The protein below binds the small molecule below.
Small molecule (SMILES): Oc1cc(Cl)ccc1Oc1ccc(Cl)cc1Cl

Binding-site contacts:
Ligand atom C3 contacts residue SER201 of chain 1.B at 3.5 Å.
Ligand atom C8 contacts residue NAP1 of chain 1.G at 3.3 Å.
Ligand atom C4 contacts residue NAP1 of chain 1.G at 4.0 Å.
Ligand atom C13 contacts residue ALA202 of chain 1.B at 3.7 Å (hydrophobic).
Ligand atom C12 contacts residue NAP1 of chain 1.G at 3.0 Å.
Ligand atom C12 contacts residue ALA202 of chain 1.B at 4.0 Å (hydrophobic).
Ligand atom C2 contacts residue MET164 of chain 1.B at 3.4 Å (hydrophobic).
Ligand atom C6 contacts residue SER201 of chain 1.B at 4.1 Å.
Ligand atom O7 contacts residue NAP1 of chain 1.G at 3.1 Å.
Ligand atom CL16 contacts residue LYS168 of chain 1.B at 3.5 Å.
Ligand atom O17 contacts residue TYR161 of chain 1.B at 3.8 Å.
Ligand atom CL15 contacts residue TYR151 of chain 1.B at 3.3 Å.
Ligand atom C1 contacts residue MET164 of chain 1.B at 3.7 Å (hydrophobic).
Ligand atom CL14 contacts residue LEU106 of chain 1.B at 3.9 Å.
Ligand atom CL16 contacts residue TYR151 of chain 1.B at 3.9 Å.
Ligand atom C4 contacts residue ALA99 of chain 1.B at 4.0 Å (hydrophobic).
Ligand atom CL14 contacts residue PHE100 of chain 1.B at 3.8 Å.
Ligand atom CL15 contacts residue PRO196 of chain 1.B at 4.0 Å.
Ligand atom C10 contacts residue NAP1 of chain 1.G at 2.9 Å.
Ligand atom CL14 contacts residue MET164 of chain 1.B at 3.7 Å.
Ligand atom C10 contacts residue TYR161 of chain 1.B at 3.6 Å (hydrophobic).
Ligand atom C12 contacts residue PHE208 of chain 1.B at 4.0 Å (hydrophobic).
Ligand atom CL16 contacts residue NAP1 of chain 1.G at 2.5 Å.
Ligand atom C4 contacts residue SER201 of chain 1.B at 3.2 Å.
Ligand atom C5 contacts residue SER201 of chain 1.B at 3.5 Å.
Ligand atom C5 contacts residue NAP1 of chain 1.G at 3.9 Å.
Ligand atom C6 contacts residue VAL205 of chain 1.B at 3.8 Å (hydrophobic).
Ligand atom C9 contacts residue NAP1 of chain 1.G at 3.4 Å.
Ligand atom CL15 contacts residue PHE208 of chain 1.B at 4.1 Å.
Ligand atom C9 contacts residue TYR161 of chain 1.B at 3.4 Å (hydrophobic).
Ligand atom CL14 contacts residue ALA101 of chain 1.B at 3.2 Å.
Ligand atom C3 contacts residue MET164 of chain 1.B at 3.7 Å (hydrophobic).
Ligand atom C10 contacts residue TYR151 of chain 1.B at 3.6 Å (hydrophobic).
Ligand atom C3 contacts residue ALA99 of chain 1.B at 3.8 Å (hydrophobic).
Ligand atom C13 contacts residue NAP1 of chain 1.G at 3.1 Å.
Ligand atom CL16 contacts residue TYR161 of chain 1.B at 2.4 Å.
Ligand atom O17 contacts residue VAL205 of chain 1.B at 2.7 Å.
Ligand atom CL15 contacts residue NAP1 of chain 1.G at 3.4 Å.
Ligand atom C11 contacts residue NAP1 of chain 1.G at 2.8 Å.
Ligand atom O7 contacts residue SER201 of chain 1.B at 3.9 Å.

Sequence of chain 1.B:
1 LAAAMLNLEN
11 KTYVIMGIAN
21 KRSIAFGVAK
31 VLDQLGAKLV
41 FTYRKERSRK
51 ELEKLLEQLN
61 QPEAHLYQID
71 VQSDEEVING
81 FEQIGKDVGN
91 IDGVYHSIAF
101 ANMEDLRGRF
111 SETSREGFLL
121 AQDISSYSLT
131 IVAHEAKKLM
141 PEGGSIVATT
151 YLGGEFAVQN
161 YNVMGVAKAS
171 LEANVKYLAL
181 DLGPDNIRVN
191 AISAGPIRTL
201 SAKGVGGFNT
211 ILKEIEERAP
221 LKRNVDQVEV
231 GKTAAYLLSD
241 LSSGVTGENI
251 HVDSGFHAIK